Sequence of chain 1.C:
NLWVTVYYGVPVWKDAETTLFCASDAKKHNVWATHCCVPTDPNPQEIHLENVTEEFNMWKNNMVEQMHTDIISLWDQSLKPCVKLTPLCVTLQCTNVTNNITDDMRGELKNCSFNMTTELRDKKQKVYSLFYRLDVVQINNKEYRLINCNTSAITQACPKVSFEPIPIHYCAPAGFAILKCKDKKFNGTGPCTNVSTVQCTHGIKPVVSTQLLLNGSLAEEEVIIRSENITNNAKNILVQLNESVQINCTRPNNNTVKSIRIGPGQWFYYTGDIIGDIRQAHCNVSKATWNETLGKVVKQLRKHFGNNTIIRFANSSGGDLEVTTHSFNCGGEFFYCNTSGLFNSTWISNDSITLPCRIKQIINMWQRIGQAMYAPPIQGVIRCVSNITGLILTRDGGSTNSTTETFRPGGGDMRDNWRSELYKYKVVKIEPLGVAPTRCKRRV

Binding-site contacts:
Ligand atom C7 contacts residue ASN393 of chain 1.C at 3.4 Å.
Ligand atom C8 contacts residue ASN393 of chain 1.C at 4.5 Å.
Ligand atom C8 contacts residue SER389 of chain 1.C at 4.1 Å.
Ligand atom C4 contacts residue ASN393 of chain 1.C at 4.3 Å.
Ligand atom O7 contacts residue ASN393 of chain 1.C at 3.6 Å (h-bond).
Ligand atom C5 contacts residue ASN393 of chain 1.C at 3.8 Å.
Ligand atom N2 contacts residue ASN393 of chain 1.C at 2.9 Å (h-bond).
Ligand atom C2 contacts residue ASN393 of chain 1.C at 2.5 Å.
Ligand atom O5 contacts residue ASN393 of chain 1.C at 2.5 Å (h-bond).
Ligand atom C1 contacts residue ASN393 of chain 1.C at 1.5 Å.
Ligand atom C3 contacts residue ASN393 of chain 1.C at 3.9 Å.

The protein below binds the small molecule below.
Small molecule (SMILES): CC(=O)N[C@@H]1[C@@H](O)[C@H](O)[C@@H](CO)O[C@H]1O